Sequence of chain 1.A:
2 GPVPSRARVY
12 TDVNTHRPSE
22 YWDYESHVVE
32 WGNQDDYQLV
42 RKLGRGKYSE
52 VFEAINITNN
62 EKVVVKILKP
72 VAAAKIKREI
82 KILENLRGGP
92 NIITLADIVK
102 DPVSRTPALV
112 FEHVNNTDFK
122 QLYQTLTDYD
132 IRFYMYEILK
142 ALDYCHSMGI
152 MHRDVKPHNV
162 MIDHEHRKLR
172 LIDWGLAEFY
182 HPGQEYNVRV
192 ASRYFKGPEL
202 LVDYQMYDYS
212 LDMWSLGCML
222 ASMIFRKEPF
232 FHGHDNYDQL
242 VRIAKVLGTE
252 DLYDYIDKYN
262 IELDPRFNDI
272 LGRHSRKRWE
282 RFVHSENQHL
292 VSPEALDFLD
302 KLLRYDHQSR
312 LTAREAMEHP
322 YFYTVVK

This protein binds this small molecule.
Small molecule (SMILES): CCc1ccccc1-c1ccc(CNCCc2nc3ccccc3[nH]2)cc1OC

Binding-site contacts:
Ligand atom C8 contacts residue GLN35 of chain 1.A at 4.2 Å.
Ligand atom C7 contacts residue ASP102 of chain 1.A at 3.6 Å.
Ligand atom C3 contacts residue ASP102 of chain 1.A at 3.6 Å.
Ligand atom C contacts residue LEU40 of chain 1.A at 3.4 Å (hydrophobic).
Ligand atom C4 contacts residue ALA109 of chain 1.A at 3.8 Å (hydrophobic).
Ligand atom C10 contacts residue GLN35 of chain 1.A at 4.2 Å.
Ligand atom C6 contacts residue GLN35 of chain 1.A at 4.2 Å.
Ligand atom C5 contacts residue ALA109 of chain 1.A at 3.5 Å (hydrophobic).
Ligand atom C6 contacts residue VAL100 of chain 1.A at 4.0 Å (hydrophobic).
Ligand atom C4 contacts residue ILE68 of chain 1.A at 3.6 Å (hydrophobic).
Ligand atom C5 contacts residue PRO108 of chain 1.A at 4.2 Å (hydrophobic).
Ligand atom C9 contacts residue GLN35 of chain 1.A at 4.3 Å.
Ligand atom C24 contacts residue TYR38 of chain 1.A at 3.7 Å (hydrophobic).
Ligand atom C11 contacts residue TYR38 of chain 1.A at 3.7 Å (hydrophobic).
Ligand atom C24 contacts residue VAL66 of chain 1.A at 3.9 Å (hydrophobic).
Ligand atom O contacts residue VAL100 of chain 1.A at 4.3 Å.
Ligand atom C24 contacts residue LEU40 of chain 1.A at 4.4 Å (hydrophobic).
Ligand atom C1 contacts residue ASP102 of chain 1.A at 4.2 Å.
Ligand atom C5 contacts residue LYS101 of chain 1.A at 4.1 Å.
Ligand atom C5 contacts residue ASP102 of chain 1.A at 3.5 Å.
Ligand atom C6 contacts residue ASP102 of chain 1.A at 3.6 Å.
Ligand atom O contacts residue GLN35 of chain 1.A at 4.3 Å.
Ligand atom C5 contacts residue VAL100 of chain 1.A at 4.3 Å (hydrophobic).
Ligand atom O contacts residue VAL66 of chain 1.A at 4.3 Å.
Ligand atom C2 contacts residue ASP102 of chain 1.A at 3.6 Å.
Ligand atom C contacts residue ILE68 of chain 1.A at 3.8 Å (hydrophobic).
Ligand atom C6 contacts residue ALA109 of chain 1.A at 4.3 Å (hydrophobic).
Ligand atom C3 contacts residue ILE68 of chain 1.A at 3.7 Å (hydrophobic).
Ligand atom C3 contacts residue THR107 of chain 1.A at 4.3 Å.
Ligand atom C4 contacts residue ASP102 of chain 1.A at 3.6 Å.
Ligand atom C22 contacts residue GLN35 of chain 1.A at 3.1 Å.
Ligand atom C4 contacts residue PRO108 of chain 1.A at 4.2 Å (hydrophobic).
Ligand atom C24 contacts residue GLN35 of chain 1.A at 4.1 Å.
Ligand atom C6 contacts residue LYS101 of chain 1.A at 4.2 Å.
Ligand atom C4 contacts residue THR107 of chain 1.A at 3.2 Å.
Ligand atom C22 contacts residue TYR38 of chain 1.A at 3.4 Å (hydrophobic).
Ligand atom C23 contacts residue GLN35 of chain 1.A at 3.8 Å.
Ligand atom C9 contacts residue ASP102 of chain 1.A at 3.8 Å.
Ligand atom C11 contacts residue GLN35 of chain 1.A at 3.4 Å.
Ligand atom C5 contacts residue THR107 of chain 1.A at 3.3 Å.